Sequence of chain 39.A:
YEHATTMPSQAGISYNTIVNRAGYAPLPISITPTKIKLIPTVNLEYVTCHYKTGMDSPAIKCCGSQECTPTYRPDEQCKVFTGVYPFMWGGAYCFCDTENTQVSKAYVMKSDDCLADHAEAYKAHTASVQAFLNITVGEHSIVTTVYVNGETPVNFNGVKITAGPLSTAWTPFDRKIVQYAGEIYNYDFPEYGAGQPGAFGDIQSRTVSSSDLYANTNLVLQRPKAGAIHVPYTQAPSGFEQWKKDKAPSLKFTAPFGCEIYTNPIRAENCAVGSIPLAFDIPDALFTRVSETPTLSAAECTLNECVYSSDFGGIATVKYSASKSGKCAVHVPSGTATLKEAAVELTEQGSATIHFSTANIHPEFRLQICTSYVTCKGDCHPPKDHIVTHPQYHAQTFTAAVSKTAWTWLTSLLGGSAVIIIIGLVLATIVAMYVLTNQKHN

The protein below binds the small molecule below.
Small molecule (SMILES): CC(=O)N[C@@H]1[C@@H](O)[C@H](O)[C@@H](CO)O[C@H]1O

Sequence of chain 59.B:
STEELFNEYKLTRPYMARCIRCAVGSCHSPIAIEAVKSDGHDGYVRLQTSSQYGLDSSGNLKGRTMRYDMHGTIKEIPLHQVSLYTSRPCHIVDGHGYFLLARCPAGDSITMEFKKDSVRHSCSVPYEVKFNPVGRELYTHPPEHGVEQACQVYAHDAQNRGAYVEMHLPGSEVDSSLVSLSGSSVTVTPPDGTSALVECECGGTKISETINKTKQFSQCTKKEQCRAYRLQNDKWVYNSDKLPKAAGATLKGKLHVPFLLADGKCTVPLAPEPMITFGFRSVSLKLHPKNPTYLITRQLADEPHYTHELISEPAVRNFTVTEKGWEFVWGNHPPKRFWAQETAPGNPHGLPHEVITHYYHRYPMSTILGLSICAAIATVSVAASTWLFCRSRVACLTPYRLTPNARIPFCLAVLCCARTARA

Binding-site contacts:
Ligand atom C7 contacts residue GLU305 of chain 39.A at 3.6 Å.
Ligand atom O6 contacts residue SER284 of chain 59.B at 2.4 Å (h-bond).
Ligand atom N2 contacts residue GLU305 of chain 39.A at 4.4 Å.
Ligand atom C6 contacts residue SER284 of chain 59.B at 3.4 Å.
Ligand atom O5 contacts residue SER284 of chain 59.B at 4.2 Å.
Ligand atom C5 contacts residue SER284 of chain 59.B at 4.5 Å.
Ligand atom C6 contacts residue ASN318 of chain 59.B at 3.2 Å.
Ligand atom O6 contacts residue ASN318 of chain 59.B at 2.9 Å (h-bond).
Ligand atom C8 contacts residue GLU305 of chain 39.A at 4.5 Å.
Ligand atom O7 contacts residue GLU305 of chain 39.A at 2.4 Å (salt-bridge).